Sequence of chain 1.A:
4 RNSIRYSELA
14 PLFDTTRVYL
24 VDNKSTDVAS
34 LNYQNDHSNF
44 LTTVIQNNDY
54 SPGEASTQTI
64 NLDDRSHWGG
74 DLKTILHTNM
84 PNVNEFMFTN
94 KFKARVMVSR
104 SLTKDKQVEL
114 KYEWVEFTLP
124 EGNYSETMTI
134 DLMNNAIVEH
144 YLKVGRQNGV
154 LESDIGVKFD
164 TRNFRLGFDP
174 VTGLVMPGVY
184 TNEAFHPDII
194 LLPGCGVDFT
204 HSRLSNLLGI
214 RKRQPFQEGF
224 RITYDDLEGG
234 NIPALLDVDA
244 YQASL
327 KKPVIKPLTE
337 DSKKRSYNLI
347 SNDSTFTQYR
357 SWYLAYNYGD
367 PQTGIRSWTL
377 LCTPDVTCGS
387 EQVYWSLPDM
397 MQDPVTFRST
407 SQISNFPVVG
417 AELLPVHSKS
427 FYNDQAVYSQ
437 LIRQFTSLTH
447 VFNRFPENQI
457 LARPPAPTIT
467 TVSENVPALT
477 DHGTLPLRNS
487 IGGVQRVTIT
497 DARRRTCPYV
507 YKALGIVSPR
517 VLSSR

Binding-site contacts:
Ligand atom CE1 contacts residue PRO180 of chain 1.A at 3.2 Å (hydrophobic).
Ligand atom OH contacts residue LEU239 of chain 1.A at 3.7 Å.
Ligand atom CG contacts residue PRO452 of chain 1.E at 3.5 Å (hydrophobic).
Ligand atom CE1 contacts residue ARG149 of chain 1.E at 3.6 Å.
Ligand atom C contacts residue ARG149 of chain 1.E at 3.8 Å.
Ligand atom CD1 contacts residue PRO180 of chain 1.A at 3.5 Å (hydrophobic).
Ligand atom CG contacts residue ARG450 of chain 1.E at 3.5 Å.
Ligand atom CE2 contacts residue MET179 of chain 1.A at 3.7 Å (hydrophobic).
Ligand atom CZ contacts residue ARG149 of chain 1.E at 3.8 Å.
Ligand atom CG contacts residue GLU155 of chain 1.E at 3.8 Å.
Ligand atom C contacts residue HIS446 of chain 1.E at 3.4 Å.
Ligand atom CG contacts residue TYR244 of chain 1.A at 3.1 Å (hydrophobic).
Ligand atom CA contacts residue LYS339 of chain 1.E at 3.1 Å.
Ligand atom OH contacts residue MET179 of chain 1.A at 3.4 Å (h-bond).
Ligand atom O contacts residue ARG149 of chain 1.E at 2.6 Å (salt-bridge).
Ligand atom CG2 contacts residue GLU155 of chain 1.E at 3.7 Å.
Ligand atom CZ contacts residue HIS446 of chain 1.E at 3.7 Å.
Ligand atom CG1 contacts residue ARG450 of chain 1.E at 3.4 Å.
Ligand atom CE1 contacts residue THR445 of chain 1.E at 3.3 Å.
Ligand atom CB contacts residue GLN245 of chain 1.A at 3.6 Å.
Ligand atom CB contacts residue PRO452 of chain 1.E at 3.9 Å (hydrophobic).
Ligand atom CZ contacts residue THR445 of chain 1.E at 3.4 Å.
Ligand atom CG2 contacts residue LEU145 of chain 1.E at 3.8 Å (hydrophobic).
Ligand atom O contacts residue ARG450 of chain 1.E at 3.3 Å (salt-bridge).
Ligand atom CD contacts residue ARG450 of chain 1.E at 2.9 Å.
Ligand atom ND2 contacts residue GLU155 of chain 1.E at 3.1 Å (salt-bridge).
Ligand atom OH contacts residue HIS446 of chain 1.E at 3.1 Å (h-bond).
Ligand atom OD1 contacts residue LYS339 of chain 1.E at 2.9 Å (salt-bridge).
Ligand atom CG1 contacts residue PHE451 of chain 1.E at 3.4 Å (hydrophobic).
Ligand atom CZ contacts residue ASP172 of chain 1.A at 3.8 Å.
Ligand atom O contacts residue HIS446 of chain 1.E at 2.8 Å.
Ligand atom CE2 contacts residue HIS446 of chain 1.E at 3.5 Å.
Ligand atom CG contacts residue LYS339 of chain 1.E at 3.8 Å.
Ligand atom OD2 contacts residue LYS339 of chain 1.E at 3.6 Å.
Ligand atom OD1 contacts residue GLU155 of chain 1.E at 3.8 Å.
Ligand atom CB contacts residue ARG450 of chain 1.E at 3.6 Å.
Ligand atom CG1 contacts residue GLU155 of chain 1.E at 3.8 Å.
Ligand atom CA contacts residue GLU155 of chain 1.E at 3.9 Å.
Ligand atom OH contacts residue THR445 of chain 1.E at 3.2 Å.
Ligand atom CB contacts residue LYS339 of chain 1.E at 2.9 Å.

A protein and the small-molecule ligand that binds it are described below.
Small molecule (SMILES): CC(C)[C@H](NC(=O)[C@@H]1CCCN1C(=O)[C@H](CC(N)=O)NC(=O)[C@H](Cc1ccccc1)NC(=O)[C@@H](N)[C@@H](C)O)C(=O)N[C@@H](Cc1ccc(O)cc1)C(=O)N1CCC[C@H]1C(=O)N[C@@H](Cc1ccc(O)cc1)C(=O)N[C@@H](CC(=O)O)C(=O)N[C@H](C=O)[C@@H](C)O

Sequence of chain 1.E:
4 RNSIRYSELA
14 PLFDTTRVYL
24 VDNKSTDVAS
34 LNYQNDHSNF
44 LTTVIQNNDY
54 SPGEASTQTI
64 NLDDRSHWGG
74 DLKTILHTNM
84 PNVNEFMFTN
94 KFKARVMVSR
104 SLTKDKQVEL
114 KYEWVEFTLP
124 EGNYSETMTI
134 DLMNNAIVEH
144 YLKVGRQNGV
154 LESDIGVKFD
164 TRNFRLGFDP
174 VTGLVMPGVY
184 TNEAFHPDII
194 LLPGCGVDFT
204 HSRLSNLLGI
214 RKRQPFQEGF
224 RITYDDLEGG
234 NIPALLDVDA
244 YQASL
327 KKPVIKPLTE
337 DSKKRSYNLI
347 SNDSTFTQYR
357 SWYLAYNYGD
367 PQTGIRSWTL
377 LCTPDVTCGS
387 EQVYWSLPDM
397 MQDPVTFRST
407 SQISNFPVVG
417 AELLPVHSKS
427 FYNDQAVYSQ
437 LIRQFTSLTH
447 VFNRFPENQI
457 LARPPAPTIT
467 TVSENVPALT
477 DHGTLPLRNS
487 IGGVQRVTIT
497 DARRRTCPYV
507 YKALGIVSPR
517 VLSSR